Sequence of chain 1.A:
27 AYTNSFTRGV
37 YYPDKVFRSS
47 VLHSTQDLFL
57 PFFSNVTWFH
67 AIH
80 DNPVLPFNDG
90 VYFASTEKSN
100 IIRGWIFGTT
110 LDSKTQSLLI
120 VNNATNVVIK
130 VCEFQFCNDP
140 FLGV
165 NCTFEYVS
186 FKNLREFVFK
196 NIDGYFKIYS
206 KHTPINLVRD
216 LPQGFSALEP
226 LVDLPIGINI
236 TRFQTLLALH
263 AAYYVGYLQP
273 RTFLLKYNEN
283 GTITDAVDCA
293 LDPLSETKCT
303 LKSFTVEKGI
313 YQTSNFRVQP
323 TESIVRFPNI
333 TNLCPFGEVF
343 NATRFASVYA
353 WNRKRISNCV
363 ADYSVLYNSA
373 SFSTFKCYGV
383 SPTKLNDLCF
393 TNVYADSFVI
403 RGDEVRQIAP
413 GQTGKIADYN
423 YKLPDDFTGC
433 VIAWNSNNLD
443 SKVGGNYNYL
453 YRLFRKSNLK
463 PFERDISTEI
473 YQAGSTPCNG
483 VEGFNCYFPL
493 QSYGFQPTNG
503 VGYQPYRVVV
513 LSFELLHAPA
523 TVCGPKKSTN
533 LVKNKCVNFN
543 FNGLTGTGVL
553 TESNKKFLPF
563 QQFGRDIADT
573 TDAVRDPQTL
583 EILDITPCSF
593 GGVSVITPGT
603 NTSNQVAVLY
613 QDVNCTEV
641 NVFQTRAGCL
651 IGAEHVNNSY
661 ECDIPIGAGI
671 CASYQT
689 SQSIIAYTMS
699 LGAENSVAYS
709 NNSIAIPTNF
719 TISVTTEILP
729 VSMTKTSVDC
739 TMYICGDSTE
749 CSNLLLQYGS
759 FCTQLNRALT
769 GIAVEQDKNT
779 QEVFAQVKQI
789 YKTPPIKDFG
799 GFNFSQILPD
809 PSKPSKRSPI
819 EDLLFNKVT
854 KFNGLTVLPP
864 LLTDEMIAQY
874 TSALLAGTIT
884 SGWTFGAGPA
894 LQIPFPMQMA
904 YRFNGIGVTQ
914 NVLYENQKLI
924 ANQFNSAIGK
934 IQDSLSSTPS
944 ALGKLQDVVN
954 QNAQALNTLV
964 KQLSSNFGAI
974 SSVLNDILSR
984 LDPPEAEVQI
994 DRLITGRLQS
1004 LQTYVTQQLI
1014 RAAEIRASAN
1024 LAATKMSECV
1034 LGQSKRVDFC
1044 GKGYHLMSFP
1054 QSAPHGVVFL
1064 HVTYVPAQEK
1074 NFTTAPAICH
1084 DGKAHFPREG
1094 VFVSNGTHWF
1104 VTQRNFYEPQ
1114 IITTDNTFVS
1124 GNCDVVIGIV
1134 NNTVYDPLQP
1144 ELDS

Sequence of chain 1.B:
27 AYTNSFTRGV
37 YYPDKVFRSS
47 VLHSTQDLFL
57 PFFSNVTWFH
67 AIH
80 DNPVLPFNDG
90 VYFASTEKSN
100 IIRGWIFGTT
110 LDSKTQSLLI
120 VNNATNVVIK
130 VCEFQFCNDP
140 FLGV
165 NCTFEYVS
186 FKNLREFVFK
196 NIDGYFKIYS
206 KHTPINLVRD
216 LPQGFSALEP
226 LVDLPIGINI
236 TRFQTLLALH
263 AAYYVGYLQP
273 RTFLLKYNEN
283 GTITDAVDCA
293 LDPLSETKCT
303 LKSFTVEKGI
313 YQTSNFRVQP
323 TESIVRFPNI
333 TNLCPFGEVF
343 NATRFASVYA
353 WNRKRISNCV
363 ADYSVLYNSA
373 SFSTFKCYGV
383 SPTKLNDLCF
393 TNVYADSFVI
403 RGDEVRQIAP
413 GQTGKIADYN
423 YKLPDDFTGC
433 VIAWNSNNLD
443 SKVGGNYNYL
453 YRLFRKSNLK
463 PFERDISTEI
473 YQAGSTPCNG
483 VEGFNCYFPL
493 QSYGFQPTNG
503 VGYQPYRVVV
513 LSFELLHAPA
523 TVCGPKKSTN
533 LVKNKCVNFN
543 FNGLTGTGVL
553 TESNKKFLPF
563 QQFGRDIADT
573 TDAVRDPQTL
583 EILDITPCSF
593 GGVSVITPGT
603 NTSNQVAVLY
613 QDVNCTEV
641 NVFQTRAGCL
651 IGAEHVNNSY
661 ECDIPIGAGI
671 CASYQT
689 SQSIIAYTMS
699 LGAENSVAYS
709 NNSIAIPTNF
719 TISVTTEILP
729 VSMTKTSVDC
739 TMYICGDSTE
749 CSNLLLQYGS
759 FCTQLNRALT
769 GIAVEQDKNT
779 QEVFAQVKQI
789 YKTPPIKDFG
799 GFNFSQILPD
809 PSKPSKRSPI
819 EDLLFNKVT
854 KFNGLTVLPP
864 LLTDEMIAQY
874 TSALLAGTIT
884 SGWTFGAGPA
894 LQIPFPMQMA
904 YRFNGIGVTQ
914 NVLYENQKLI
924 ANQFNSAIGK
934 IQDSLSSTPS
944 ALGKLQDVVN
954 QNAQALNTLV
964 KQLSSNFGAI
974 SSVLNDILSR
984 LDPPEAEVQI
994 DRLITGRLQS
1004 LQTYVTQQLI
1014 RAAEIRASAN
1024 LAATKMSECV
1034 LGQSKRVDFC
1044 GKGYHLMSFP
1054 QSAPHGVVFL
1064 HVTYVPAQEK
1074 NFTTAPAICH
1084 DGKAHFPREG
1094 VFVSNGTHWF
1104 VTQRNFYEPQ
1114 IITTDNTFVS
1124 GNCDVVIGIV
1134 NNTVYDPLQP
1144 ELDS

The small molecule below binds the protein below.
Small molecule (SMILES): CC(=O)N[C@@H]1[C@@H](O)[C@H](O)[C@@H](CO)O[C@H]1O

Binding-site contacts:
Ligand atom N2 contacts residue ASN282 of chain 1.B at 3.5 Å (h-bond).
Ligand atom C6 contacts residue LYS558 of chain 1.A at 4.3 Å.
Ligand atom O6 contacts residue LYS558 of chain 1.A at 3.2 Å (salt-bridge).
Ligand atom O7 contacts residue GLU281 of chain 1.B at 3.8 Å.
Ligand atom C2 contacts residue ASN282 of chain 1.B at 2.5 Å.
Ligand atom O3 contacts residue LYS558 of chain 1.A at 4.5 Å.
Ligand atom O5 contacts residue ASN282 of chain 1.B at 2.5 Å (h-bond).
Ligand atom C1 contacts residue GLU281 of chain 1.B at 3.3 Å.
Ligand atom O3 contacts residue ASN282 of chain 1.B at 3.1 Å (h-bond).
Ligand atom O6 contacts residue ASN282 of chain 1.B at 3.7 Å.
Ligand atom C8 contacts residue GLU281 of chain 1.B at 3.7 Å.
Ligand atom N2 contacts residue GLU281 of chain 1.B at 3.6 Å.
Ligand atom C4 contacts residue ASN282 of chain 1.B at 4.2 Å.
Ligand atom C7 contacts residue GLU281 of chain 1.B at 3.5 Å.
Ligand atom C3 contacts residue ASN282 of chain 1.B at 3.5 Å.
Ligand atom C1 contacts residue ASN282 of chain 1.B at 1.4 Å.
Ligand atom C8 contacts residue ASN282 of chain 1.B at 3.7 Å.
Ligand atom C7 contacts residue ASN282 of chain 1.B at 3.9 Å.
Ligand atom C2 contacts residue GLU281 of chain 1.B at 4.0 Å.
Ligand atom C6 contacts residue ASN282 of chain 1.B at 4.3 Å.
Ligand atom O5 contacts residue GLU281 of chain 1.B at 4.4 Å.
Ligand atom C5 contacts residue ASN282 of chain 1.B at 3.8 Å.